This protein binds this small molecule.
Small molecule (SMILES): COC(=O)c1cccc(NS(C)(=O)=O)c1

Sequence of chain 1.B:
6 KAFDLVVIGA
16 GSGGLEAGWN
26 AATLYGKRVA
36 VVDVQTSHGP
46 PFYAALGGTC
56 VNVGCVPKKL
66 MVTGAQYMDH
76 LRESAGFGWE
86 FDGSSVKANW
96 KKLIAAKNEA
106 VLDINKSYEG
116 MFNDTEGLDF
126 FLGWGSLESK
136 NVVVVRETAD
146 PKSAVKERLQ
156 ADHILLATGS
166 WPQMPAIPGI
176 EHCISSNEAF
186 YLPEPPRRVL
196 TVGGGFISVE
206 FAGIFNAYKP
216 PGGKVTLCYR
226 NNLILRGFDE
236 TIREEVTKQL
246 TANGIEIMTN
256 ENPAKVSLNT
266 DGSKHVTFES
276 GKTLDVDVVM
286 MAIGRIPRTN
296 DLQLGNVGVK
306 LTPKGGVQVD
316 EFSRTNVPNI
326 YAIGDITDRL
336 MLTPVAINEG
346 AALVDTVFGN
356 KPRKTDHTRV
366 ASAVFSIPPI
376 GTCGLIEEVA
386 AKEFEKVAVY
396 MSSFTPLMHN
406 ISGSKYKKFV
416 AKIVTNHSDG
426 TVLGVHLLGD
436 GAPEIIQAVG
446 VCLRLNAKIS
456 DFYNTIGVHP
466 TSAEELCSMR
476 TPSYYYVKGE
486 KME

Binding-site contacts:
Ligand atom N contacts residue GLU183 of chain 1.B at 2.7 Å (salt-bridge).
Ligand atom O2 contacts residue PRO167 of chain 1.B at 4.0 Å.
Ligand atom O2 contacts residue TRP166 of chain 1.B at 3.4 Å (h-bond).
Ligand atom C1 contacts residue MET169 of chain 1.B at 4.0 Å (hydrophobic).
Ligand atom C4 contacts residue MET169 of chain 1.B at 3.8 Å (hydrophobic).
Ligand atom O3 contacts residue ASN182 of chain 1.B at 3.3 Å (h-bond).
Ligand atom S contacts residue SER180 of chain 1.B at 4.0 Å.
Ligand atom O2 contacts residue ASN182 of chain 1.B at 4.3 Å.
Ligand atom O2 contacts residue SER180 of chain 1.B at 3.7 Å.
Ligand atom S contacts residue ASN182 of chain 1.B at 4.3 Å.
Ligand atom O3 contacts residue TYR48 of chain 1.B at 4.2 Å.
Ligand atom O contacts residue MET169 of chain 1.B at 3.8 Å.
Ligand atom C3 contacts residue MET169 of chain 1.B at 4.0 Å (hydrophobic).
Ligand atom C7 contacts residue MET169 of chain 1.B at 3.7 Å (hydrophobic).
Ligand atom C8 contacts residue TRP166 of chain 1.B at 3.6 Å (hydrophobic).
Ligand atom C4 contacts residue GLU176 of chain 1.B at 4.3 Å.
Ligand atom C5 contacts residue GLU183 of chain 1.B at 3.6 Å.
Ligand atom C3 contacts residue ILE175 of chain 1.B at 4.0 Å (hydrophobic).
Ligand atom C5 contacts residue CYS178 of chain 1.B at 3.6 Å (hydrophobic).
Ligand atom S contacts residue GLU183 of chain 1.B at 3.6 Å.
Ligand atom C4 contacts residue CYS178 of chain 1.B at 3.5 Å (hydrophobic).
Ligand atom O contacts residue ILE175 of chain 1.B at 3.7 Å.
Ligand atom C6 contacts residue GLU183 of chain 1.B at 3.6 Å.
Ligand atom C3 contacts residue GLU176 of chain 1.B at 4.4 Å.
Ligand atom O1 contacts residue MET169 of chain 1.B at 4.4 Å.
Ligand atom C6 contacts residue MET169 of chain 1.B at 3.9 Å (hydrophobic).
Ligand atom O3 contacts residue SER180 of chain 1.B at 3.7 Å.
Ligand atom C2 contacts residue MET169 of chain 1.B at 3.8 Å (hydrophobic).
Ligand atom C4 contacts residue ILE175 of chain 1.B at 3.8 Å (hydrophobic).
Ligand atom N contacts residue SER180 of chain 1.B at 4.0 Å.
Ligand atom O3 contacts residue TRP166 of chain 1.B at 3.7 Å.
Ligand atom C5 contacts residue MET169 of chain 1.B at 3.8 Å (hydrophobic).
Ligand atom C contacts residue ILE175 of chain 1.B at 3.5 Å (hydrophobic).
Ligand atom O2 contacts residue MET169 of chain 1.B at 4.3 Å.
Ligand atom S contacts residue TRP166 of chain 1.B at 4.0 Å.
Ligand atom O3 contacts residue GLU183 of chain 1.B at 3.2 Å (salt-bridge).